This protein binds this small molecule.
Small molecule (SMILES): CC(=O)N[C@@H]1[C@@H](O)[C@H](O)[C@@H](CO)O[C@H]1O

Sequence of chain 4.F:
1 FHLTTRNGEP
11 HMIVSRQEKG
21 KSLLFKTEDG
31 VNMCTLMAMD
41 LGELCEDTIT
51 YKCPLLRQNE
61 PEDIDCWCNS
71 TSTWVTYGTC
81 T

Binding-site contacts:
Ligand atom C3 contacts residue VAL31 of chain 4.F at 3.0 Å (hydrophobic).
Ligand atom N2 contacts residue ASN69 of chain 4.F at 4.3 Å.
Ligand atom C4 contacts residue VAL31 of chain 4.F at 3.8 Å (hydrophobic).
Ligand atom O5 contacts residue ASN69 of chain 4.F at 2.8 Å (h-bond).
Ligand atom C2 contacts residue VAL31 of chain 4.F at 4.0 Å (hydrophobic).
Ligand atom O1 contacts residue SER70 of chain 4.F at 4.2 Å.
Ligand atom C2 contacts residue ASN69 of chain 4.F at 4.2 Å.
Ligand atom O6 contacts residue NAG1 of chain 4.DA at 3.0 Å.
Ligand atom C8 contacts residue SER70 of chain 4.F at 3.7 Å.
Ligand atom C7 contacts residue SER70 of chain 4.F at 4.4 Å.
Ligand atom O4 contacts residue NAG1 of chain 4.DA at 3.0 Å.
Ligand atom N2 contacts residue VAL31 of chain 4.F at 4.0 Å.
Ligand atom O7 contacts residue ASN69 of chain 4.F at 3.8 Å.
Ligand atom O1 contacts residue ASN69 of chain 4.F at 2.1 Å (h-bond).
Ligand atom C6 contacts residue MET33 of chain 4.F at 3.5 Å (hydrophobic).
Ligand atom O1 contacts residue MET33 of chain 4.F at 3.9 Å.
Ligand atom C1 contacts residue ASN69 of chain 4.F at 2.7 Å.
Ligand atom O3 contacts residue NAG1 of chain 4.DA at 2.6 Å (h-bond).
Ligand atom O5 contacts residue MET33 of chain 4.F at 4.2 Å.
Ligand atom C5 contacts residue MET33 of chain 4.F at 3.7 Å (hydrophobic).
Ligand atom C8 contacts residue ASN69 of chain 4.F at 3.4 Å.
Ligand atom C6 contacts residue LEU24 of chain 4.F at 4.5 Å (hydrophobic).
Ligand atom O4 contacts residue VAL31 of chain 4.F at 3.3 Å.
Ligand atom C4 contacts residue NAG1 of chain 4.DA at 3.2 Å.
Ligand atom C3 contacts residue NAG1 of chain 4.DA at 3.7 Å.
Ligand atom C5 contacts residue NAG1 of chain 4.DA at 4.3 Å.
Ligand atom C8 contacts residue ARG57 of chain 4.F at 4.2 Å.
Ligand atom C5 contacts residue ASN69 of chain 4.F at 3.7 Å.
Ligand atom C7 contacts residue ASN69 of chain 4.F at 3.8 Å.
Ligand atom C5 contacts residue VAL31 of chain 4.F at 4.2 Å (hydrophobic).
Ligand atom O3 contacts residue VAL31 of chain 4.F at 3.6 Å.
Ligand atom C6 contacts residue ASN69 of chain 4.F at 4.4 Å.
Ligand atom O1 contacts residue VAL31 of chain 4.F at 3.4 Å (h-bond).
Ligand atom C6 contacts residue NAG1 of chain 4.DA at 4.3 Å.
Ligand atom C1 contacts residue VAL31 of chain 4.F at 4.3 Å (hydrophobic).